Binding-site contacts:
Ligand atom CE contacts residue ASP40 of chain 1.A at 3.0 Å.
Ligand atom CB contacts residue ASP130 of chain 1.B at 3.6 Å.
Ligand atom CE contacts residue GLY152 of chain 1.B at 3.7 Å.
Ligand atom NZ contacts residue SER136 of chain 1.B at 3.4 Å (h-bond).
Ligand atom C contacts residue GLY152 of chain 1.B at 3.4 Å.
Ligand atom N2 contacts residue ASP130 of chain 1.B at 2.8 Å (salt-bridge).
Ligand atom CG contacts residue SO41 of chain 1.D at 3.7 Å.
Ligand atom CB contacts residue SO41 of chain 1.D at 3.5 Å.
Ligand atom NH1 contacts residue ASN153 of chain 1.B at 2.9 Å (h-bond).
Ligand atom CA contacts residue GLY152 of chain 1.B at 3.2 Å.
Ligand atom C2 contacts residue ASP130 of chain 1.B at 3.6 Å.
Ligand atom C contacts residue TYR162 of chain 1.B at 3.6 Å (hydrophobic).
Ligand atom CB contacts residue GLY154 of chain 1.B at 3.3 Å.
Ligand atom CE contacts residue SER136 of chain 1.B at 2.9 Å.
Ligand atom N contacts residue ASP130 of chain 1.B at 2.8 Å (salt-bridge).
Ligand atom NH2 contacts residue SO41 of chain 1.D at 3.0 Å (h-bond).
Ligand atom N1 contacts residue VAL156 of chain 1.B at 3.5 Å.
Ligand atom NH1 contacts residue GLY39 of chain 1.A at 3.5 Å (h-bond).
Ligand atom ND contacts residue HIS52 of chain 1.B at 3.6 Å.
Ligand atom O contacts residue GLY152 of chain 1.B at 3.8 Å.
Ligand atom O contacts residue TYR162 of chain 1.B at 2.8 Å (h-bond).
Ligand atom NZ contacts residue PHE41 of chain 1.A at 2.8 Å (h-bond).
Ligand atom CE contacts residue PHE41 of chain 1.A at 3.3 Å (hydrophobic).
Ligand atom ND contacts residue SO41 of chain 1.D at 2.9 Å (h-bond).
Ligand atom NH2 contacts residue HIS52 of chain 1.B at 3.6 Å.
Ligand atom NZ contacts residue TYR162 of chain 1.B at 3.4 Å (h-bond).
Ligand atom NH1 contacts residue ASP76 of chain 1.B at 3.6 Å.
Ligand atom N2 contacts residue GLY160 of chain 1.B at 3.0 Å (h-bond).
Ligand atom NZ contacts residue ASP40 of chain 1.A at 2.8 Å (salt-bridge).
Ligand atom CA contacts residue ASP130 of chain 1.B at 3.7 Å.
Ligand atom CD contacts residue PHE41 of chain 1.A at 3.5 Å (hydrophobic).
Ligand atom CE contacts residue ALA133 of chain 1.B at 3.8 Å (hydrophobic).
Ligand atom O contacts residue VAL156 of chain 1.B at 3.3 Å.
Ligand atom NZ contacts residue GLY152 of chain 1.B at 2.7 Å (h-bond).
Ligand atom CB contacts residue TYR131 of chain 1.B at 3.3 Å (hydrophobic).
Ligand atom CG contacts residue ASN153 of chain 1.B at 3.5 Å.
Ligand atom N contacts residue TYR162 of chain 1.B at 3.7 Å.
Ligand atom O contacts residue GLY154 of chain 1.B at 3.0 Å (h-bond).
Ligand atom CB contacts residue HIS52 of chain 1.B at 3.6 Å.
Ligand atom CD contacts residue GLY154 of chain 1.B at 3.7 Å.

Sequence of chain 1.B:
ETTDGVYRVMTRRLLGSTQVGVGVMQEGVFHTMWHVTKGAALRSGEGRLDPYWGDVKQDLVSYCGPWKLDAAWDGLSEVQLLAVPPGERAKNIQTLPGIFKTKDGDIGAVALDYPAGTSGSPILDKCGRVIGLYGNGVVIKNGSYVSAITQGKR

Sequence of chain 1.A:
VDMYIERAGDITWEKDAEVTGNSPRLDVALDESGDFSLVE

The protein below binds the small molecule below.
Small molecule (SMILES): NCCCC[C@@H]1NC(=O)Cc2cccc(c2)CNC(=O)CNC(=O)[C@H](N=C(N)N)CCCCNC(=O)[C@H](CCN=C(N)N)NC1=O